The small molecule below binds the protein below.
Small molecule (SMILES): CC[C@H](C)[C@H](N)C(=O)N[C@@H](C)C(=O)N[C@@H](Cc1ccc(O)cc1)C(=O)N[C@@H](Cc1ccc(O)cc1)C(=O)N[C@H](C(=O)N[C@@H](CO)C(=O)N[C@@H](CCC(=O)O)C(=O)N1CCC[C@H]1C(=O)O)[C@@H](C)O

Binding-site contacts:
Ligand atom O contacts residue TRP33 of chain 1.A at 3.3 Å (h-bond).
Ligand atom CA contacts residue TYR57 of chain 1.A at 3.5 Å (hydrophobic).
Ligand atom CD contacts residue TYR237 of chain 1.A at 3.4 Å (hydrophobic).
Ligand atom CG contacts residue TYR175 of chain 1.A at 3.7 Å (hydrophobic).
Ligand atom CD1 contacts residue TYR32 of chain 1.A at 3.2 Å (hydrophobic).
Ligand atom CB contacts residue TYR57 of chain 1.A at 3.6 Å (hydrophobic).
Ligand atom N contacts residue TRP33 of chain 1.A at 3.2 Å.
Ligand atom CA contacts residue TRP33 of chain 1.A at 3.3 Å (hydrophobic).
Ligand atom C contacts residue TRP33 of chain 1.A at 3.6 Å (hydrophobic).
Ligand atom OG contacts residue TYR237 of chain 1.A at 3.1 Å (h-bond).
Ligand atom C contacts residue HIS169 of chain 1.A at 3.3 Å.
Ligand atom OE1 contacts residue GLU236 of chain 1.A at 3.5 Å.
Ligand atom CB contacts residue ASP50 of chain 1.A at 3.4 Å.
Ligand atom N contacts residue TYR237 of chain 1.A at 3.1 Å (h-bond).
Ligand atom CD contacts residue LEU235 of chain 1.A at 3.6 Å (hydrophobic).
Ligand atom CD contacts residue HIS234 of chain 1.A at 3.1 Å.
Ligand atom O contacts residue HIS234 of chain 1.A at 3.2 Å.
Ligand atom OG contacts residue ASP50 of chain 1.A at 2.7 Å (salt-bridge).
Ligand atom CB contacts residue ASP99 of chain 1.A at 3.6 Å.
Ligand atom N contacts residue TRP33 of chain 1.A at 3.5 Å.
Ligand atom OE2 contacts residue TYR237 of chain 1.A at 3.6 Å.
Ligand atom C contacts residue TYR239 of chain 1.A at 3.3 Å (hydrophobic).
Ligand atom CG contacts residue TYR239 of chain 1.A at 3.4 Å (hydrophobic).
Ligand atom O contacts residue SER55 of chain 1.A at 2.9 Å (h-bond).
Ligand atom O contacts residue TRP33 of chain 1.A at 3.0 Å (h-bond).
Ligand atom CG1 contacts residue TYR101 of chain 1.A at 3.6 Å (hydrophobic).
Ligand atom OG1 contacts residue TYR237 of chain 1.A at 3.3 Å.
Ligand atom CB contacts residue TYR175 of chain 1.A at 3.4 Å (hydrophobic).
Ligand atom CB contacts residue TRP33 of chain 1.A at 3.6 Å (hydrophobic).
Ligand atom OE1 contacts residue TYR237 of chain 1.A at 2.9 Å (h-bond).
Ligand atom OXT contacts residue HIS169 of chain 1.A at 2.9 Å (h-bond).
Ligand atom O contacts residue TRP33 of chain 1.A at 3.6 Å.
Ligand atom OG contacts residue TYR239 of chain 1.A at 2.7 Å (h-bond).
Ligand atom CA contacts residue TYR239 of chain 1.A at 3.2 Å (hydrophobic).
Ligand atom CG contacts residue HIS234 of chain 1.A at 3.6 Å.
Ligand atom O contacts residue HIS169 of chain 1.A at 3.5 Å (h-bond).
Ligand atom C contacts residue TRP33 of chain 1.A at 3.3 Å (hydrophobic).
Ligand atom O contacts residue TYR239 of chain 1.A at 3.6 Å (h-bond).
Ligand atom CD1 contacts residue TYR101 of chain 1.A at 3.7 Å (hydrophobic).
Ligand atom N contacts residue TYR239 of chain 1.A at 3.1 Å (h-bond).

Sequence of chain 1.A:
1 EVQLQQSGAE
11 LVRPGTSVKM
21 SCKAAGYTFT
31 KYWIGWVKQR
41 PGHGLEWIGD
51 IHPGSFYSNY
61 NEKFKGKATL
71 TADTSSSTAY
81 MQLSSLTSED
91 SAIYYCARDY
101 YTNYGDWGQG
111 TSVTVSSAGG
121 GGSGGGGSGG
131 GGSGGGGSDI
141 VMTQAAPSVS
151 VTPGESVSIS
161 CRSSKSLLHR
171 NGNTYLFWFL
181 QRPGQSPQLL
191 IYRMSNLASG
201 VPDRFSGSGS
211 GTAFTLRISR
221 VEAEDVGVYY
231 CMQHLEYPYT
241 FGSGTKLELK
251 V